Sequence of chain 1.A:
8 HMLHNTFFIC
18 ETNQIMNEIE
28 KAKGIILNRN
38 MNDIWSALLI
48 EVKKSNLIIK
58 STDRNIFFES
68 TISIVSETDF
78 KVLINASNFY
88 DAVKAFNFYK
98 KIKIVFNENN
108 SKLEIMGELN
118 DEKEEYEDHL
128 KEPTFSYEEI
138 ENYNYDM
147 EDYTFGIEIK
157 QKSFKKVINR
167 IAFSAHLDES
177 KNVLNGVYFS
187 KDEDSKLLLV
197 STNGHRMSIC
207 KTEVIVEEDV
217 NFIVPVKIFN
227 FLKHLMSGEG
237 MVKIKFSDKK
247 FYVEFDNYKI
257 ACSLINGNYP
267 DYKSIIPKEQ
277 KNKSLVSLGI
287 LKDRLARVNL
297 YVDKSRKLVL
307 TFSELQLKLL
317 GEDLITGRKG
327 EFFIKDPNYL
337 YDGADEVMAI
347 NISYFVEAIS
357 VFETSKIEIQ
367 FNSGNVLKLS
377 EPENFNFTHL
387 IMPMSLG

Binding-site contacts:
Ligand atom O contacts residue MET388 of chain 1.A at 3.6 Å.
Ligand atom CB contacts residue GLY200 of chain 1.A at 3.6 Å.
Ligand atom CD1 contacts residue ARG202 of chain 1.A at 3.9 Å.
Ligand atom C contacts residue MET388 of chain 1.A at 3.6 Å (hydrophobic).
Ligand atom N contacts residue ILE271 of chain 1.A at 3.7 Å.
Ligand atom C contacts residue GLY200 of chain 1.A at 3.7 Å.
Ligand atom CN contacts residue SER270 of chain 1.A at 3.6 Å.
Ligand atom O contacts residue MET390 of chain 1.A at 3.5 Å.
Ligand atom CA contacts residue HIS201 of chain 1.A at 3.9 Å.
Ligand atom CD2 contacts residue VAL372 of chain 1.A at 3.7 Å (hydrophobic).
Ligand atom O contacts residue GLY200 of chain 1.A at 3.7 Å.
Ligand atom CA contacts residue GLY200 of chain 1.A at 3.6 Å.
Ligand atom CG contacts residue HIS201 of chain 1.A at 3.6 Å.
Ligand atom CB contacts residue ILE271 of chain 1.A at 3.8 Å (hydrophobic).
Ligand atom C contacts residue ILE271 of chain 1.A at 3.4 Å (hydrophobic).
Ligand atom CG2 contacts residue HIS201 of chain 1.A at 3.2 Å.
Ligand atom O contacts residue ASP267 of chain 1.A at 3.6 Å.
Ligand atom CN contacts residue ASP267 of chain 1.A at 3.5 Å.
Ligand atom O contacts residue ILE271 of chain 1.A at 3.2 Å.
Ligand atom CD1 contacts residue GLY200 of chain 1.A at 3.8 Å.
Ligand atom CE contacts residue SER391 of chain 1.A at 3.4 Å.
Ligand atom CD2 contacts residue MET388 of chain 1.A at 3.7 Å (hydrophobic).
Ligand atom CA contacts residue GLY200 of chain 1.A at 3.8 Å.
Ligand atom O contacts residue HIS201 of chain 1.A at 3.4 Å.
Ligand atom CE contacts residue PRO389 of chain 1.A at 3.9 Å (hydrophobic).
Ligand atom CD contacts residue SER391 of chain 1.A at 3.3 Å.
Ligand atom CH3 contacts residue SER391 of chain 1.A at 3.5 Å.
Ligand atom CB contacts residue GLY200 of chain 1.A at 3.3 Å.
Ligand atom CD contacts residue PRO389 of chain 1.A at 3.6 Å (hydrophobic).
Ligand atom N contacts residue GLY200 of chain 1.A at 2.9 Å (h-bond).
Ligand atom CG contacts residue PRO389 of chain 1.A at 3.4 Å (hydrophobic).
Ligand atom CG contacts residue GLY200 of chain 1.A at 3.6 Å.
Ligand atom CD2 contacts residue HIS201 of chain 1.A at 3.8 Å.
Ligand atom CD1 contacts residue HIS201 of chain 1.A at 3.6 Å.
Ligand atom O contacts residue MET388 of chain 1.A at 3.4 Å.
Ligand atom C contacts residue SER391 of chain 1.A at 3.5 Å.
Ligand atom O contacts residue SER391 of chain 1.A at 2.7 Å (h-bond).
Ligand atom CD1 contacts residue THR198 of chain 1.A at 3.7 Å.
Ligand atom N contacts residue MET388 of chain 1.A at 3.9 Å.
Ligand atom CD1 contacts residue ILE271 of chain 1.A at 3.8 Å (hydrophobic).

A small-molecule ligand and the protein it binds are described below.
Small molecule (SMILES): CC(=O)N(C)[C@H](C(=O)N1C[C@H](C)C[C@H]1C(=O)N(C)[C@@H]1C(=O)N[C@@H](CC(C)C)C(=O)N2C[C@H](C)C[C@H]2C(=O)N[C@@H](CC(C)C)C(=O)N(C)[C@@H](C(C)C)C(=O)N2CCC[C@H]2C(=O)N(C)[C@H](CC(C)C)C(=O)NCC(=O)O[C@@H]1C)C(C)C